Sequence of chain 1.C:
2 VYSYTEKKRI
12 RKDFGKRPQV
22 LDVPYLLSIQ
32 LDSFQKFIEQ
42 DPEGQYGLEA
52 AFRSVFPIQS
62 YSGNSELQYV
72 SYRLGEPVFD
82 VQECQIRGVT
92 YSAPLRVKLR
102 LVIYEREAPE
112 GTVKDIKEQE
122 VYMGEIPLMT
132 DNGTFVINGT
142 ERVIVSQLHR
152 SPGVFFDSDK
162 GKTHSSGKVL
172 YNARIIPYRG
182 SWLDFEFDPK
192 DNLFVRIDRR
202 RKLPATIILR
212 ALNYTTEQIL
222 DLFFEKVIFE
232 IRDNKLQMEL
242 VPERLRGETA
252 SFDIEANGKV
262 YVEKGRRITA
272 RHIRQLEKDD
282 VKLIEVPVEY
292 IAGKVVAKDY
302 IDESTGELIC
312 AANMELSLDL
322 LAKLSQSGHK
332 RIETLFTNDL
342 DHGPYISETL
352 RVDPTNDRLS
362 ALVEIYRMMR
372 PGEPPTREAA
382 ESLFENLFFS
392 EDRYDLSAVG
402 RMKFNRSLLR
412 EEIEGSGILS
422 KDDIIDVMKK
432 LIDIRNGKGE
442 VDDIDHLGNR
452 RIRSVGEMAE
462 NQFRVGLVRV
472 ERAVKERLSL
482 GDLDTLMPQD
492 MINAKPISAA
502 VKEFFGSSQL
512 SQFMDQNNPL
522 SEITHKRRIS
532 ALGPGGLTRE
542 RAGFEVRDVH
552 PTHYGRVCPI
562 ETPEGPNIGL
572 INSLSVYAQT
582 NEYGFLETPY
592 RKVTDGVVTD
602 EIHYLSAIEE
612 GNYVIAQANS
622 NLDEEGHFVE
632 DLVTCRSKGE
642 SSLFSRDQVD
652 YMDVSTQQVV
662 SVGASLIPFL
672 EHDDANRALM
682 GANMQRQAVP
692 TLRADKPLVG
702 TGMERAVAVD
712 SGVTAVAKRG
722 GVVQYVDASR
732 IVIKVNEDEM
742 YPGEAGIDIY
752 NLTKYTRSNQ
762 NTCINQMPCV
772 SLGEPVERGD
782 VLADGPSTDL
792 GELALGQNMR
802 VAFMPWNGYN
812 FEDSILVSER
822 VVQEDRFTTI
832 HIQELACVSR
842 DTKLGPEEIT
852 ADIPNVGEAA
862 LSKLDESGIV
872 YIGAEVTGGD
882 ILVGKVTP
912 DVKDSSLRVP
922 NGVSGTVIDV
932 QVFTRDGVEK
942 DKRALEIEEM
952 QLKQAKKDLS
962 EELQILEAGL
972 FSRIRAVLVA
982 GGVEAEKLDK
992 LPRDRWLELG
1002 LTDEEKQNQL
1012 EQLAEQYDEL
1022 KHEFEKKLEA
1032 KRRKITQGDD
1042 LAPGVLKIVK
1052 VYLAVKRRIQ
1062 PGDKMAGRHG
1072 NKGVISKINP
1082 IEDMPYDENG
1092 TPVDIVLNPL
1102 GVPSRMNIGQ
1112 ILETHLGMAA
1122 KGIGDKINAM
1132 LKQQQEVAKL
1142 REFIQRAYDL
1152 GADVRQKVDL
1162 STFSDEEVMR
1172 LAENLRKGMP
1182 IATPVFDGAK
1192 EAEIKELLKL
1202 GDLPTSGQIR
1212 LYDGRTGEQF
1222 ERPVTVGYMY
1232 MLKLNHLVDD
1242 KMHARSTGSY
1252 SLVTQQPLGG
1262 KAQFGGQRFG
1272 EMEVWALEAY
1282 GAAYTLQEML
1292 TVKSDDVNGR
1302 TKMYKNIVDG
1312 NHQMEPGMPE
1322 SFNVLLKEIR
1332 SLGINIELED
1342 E

This small molecule binds to this protein.
Small molecule (SMILES): Nc1ccn([C@@H]2O[C@H](CO[P](=O)(O)O[C@H]3[C@@H](O)[C@H](n4cnc5c(=O)nc(N)[nH]c54)O[C@@H]3COP(=O)=O)[C@@H](O[P](=O)(O)OC[C@H]3O[C@@H](n4ccc(=O)[nH]c4=O)[C@H](O)[C@@H]3O[P](=O)(O)OC[C@H]3O[C@@H](n4ccc(=O)[nH]c4=O)[C@H](O)[C@@H]3O[P](=O)(O)OC[C@H]3O[C@@H](n4ccc(=O)[nH]c4=O)[C@H](O)[C@@H]3O[P](=O)(O)OC[C@H]3O[C@@H](n4ccc(=O)[nH]c4=O)[C@H](O)[C@@H]3O[P](=O)(O)OC[C@H]3O[C@@H](n4ccc(=O)[nH]c4=O)[C@H](O)[C@@H]3O[P](=O)(O)OC[C@H]3O[C@@H](n4ccc(=O)[nH]c4=O)[C@H](O)[C@@H]3O[P](=O)(O)OC[C@H]3O[C@@H](n4cnc5c(=O)nc(N)[nH]c54)[C@H](O)[C@@H]3O)[C@H]2O)c(=O)n1

Binding-site contacts:
Ligand atom O2' contacts residue GLN510 of chain 1.C at 2.3 Å (h-bond).
Ligand atom C5' contacts residue GLN513 of chain 1.C at 3.5 Å.
Ligand atom O3' contacts residue GLN510 of chain 1.C at 3.2 Å (h-bond).
Ligand atom P contacts residue GLN1264 of chain 1.C at 4.3 Å.
Ligand atom OP1 contacts residue ASN568 of chain 1.C at 4.3 Å.
Ligand atom O5' contacts residue GLN510 of chain 1.C at 3.8 Å.
Ligand atom C2' contacts residue GLN510 of chain 1.C at 3.6 Å.
Ligand atom P contacts residue GLN510 of chain 1.C at 3.6 Å.
Ligand atom O4' contacts residue VAL1254 of chain 1.C at 4.0 Å.
Ligand atom C2' contacts residue GLN688 of chain 1.C at 3.9 Å.
Ligand atom C4' contacts residue GLN510 of chain 1.C at 3.8 Å.
Ligand atom OP1 contacts residue ASN684 of chain 1.C at 4.0 Å.
Ligand atom O4' contacts residue GLN510 of chain 1.C at 4.0 Å.
Ligand atom OP1 contacts residue GLN510 of chain 1.C at 3.0 Å (h-bond).
Ligand atom C3' contacts residue GLN688 of chain 1.C at 3.8 Å.
Ligand atom OP1 contacts residue PRO564 of chain 1.C at 4.4 Å.
Ligand atom C5' contacts residue VAL1254 of chain 1.C at 4.1 Å (hydrophobic).
Ligand atom C5' contacts residue GLN510 of chain 1.C at 3.2 Å.
Ligand atom OP1 contacts residue GLN1264 of chain 1.C at 2.9 Å (h-bond).
Ligand atom OP1 contacts residue GLN688 of chain 1.C at 3.8 Å.
Ligand atom OP1 contacts residue ARG529 of chain 1.C at 4.0 Å.
Ligand atom C4' contacts residue GLN513 of chain 1.C at 3.8 Å.
Ligand atom O2' contacts residue GLN688 of chain 1.C at 3.0 Å (h-bond).
Ligand atom C4' contacts residue GLN688 of chain 1.C at 4.2 Å.
Ligand atom OP2 contacts residue GLU565 of chain 1.C at 3.7 Å.
Ligand atom OP1 contacts residue ARG540 of chain 1.C at 3.0 Å (salt-bridge).
Ligand atom C4' contacts residue VAL1254 of chain 1.C at 4.1 Å (hydrophobic).
Ligand atom O2' contacts residue VAL1254 of chain 1.C at 3.5 Å.
Ligand atom C2' contacts residue VAL1254 of chain 1.C at 4.4 Å (hydrophobic).
Ligand atom P contacts residue ARG540 of chain 1.C at 4.2 Å.
Ligand atom O5' contacts residue GLN688 of chain 1.C at 3.9 Å.
Ligand atom C5' contacts residue GLN688 of chain 1.C at 3.2 Å.
Ligand atom O2' contacts residue LEU1253 of chain 1.C at 4.4 Å.
Ligand atom P contacts residue GLN688 of chain 1.C at 3.8 Å.
Ligand atom C4' contacts residue GLN688 of chain 1.C at 4.1 Å.
Ligand atom C3' contacts residue GLN510 of chain 1.C at 4.0 Å.
Ligand atom O3' contacts residue LYS1073 of chain 1.C at 4.2 Å.
Ligand atom O3' contacts residue GLN688 of chain 1.C at 2.9 Å (h-bond).
Ligand atom O4' contacts residue HIS1237 of chain 1.C at 4.3 Å.
Ligand atom O2' contacts residue HIS1237 of chain 1.C at 3.8 Å.